Binding-site contacts:
Ligand atom C7 contacts residue SER58 of chain 1.A at 3.8 Å.
Ligand atom O5 contacts residue ASN56 of chain 1.A at 2.4 Å (h-bond).
Ligand atom C1 contacts residue ASN56 of chain 1.A at 1.4 Å.
Ligand atom C5 contacts residue ASN56 of chain 1.A at 3.7 Å.
Ligand atom C7 contacts residue THR59 of chain 1.A at 4.4 Å.
Ligand atom O7 contacts residue SER58 of chain 1.A at 3.7 Å.
Ligand atom C3 contacts residue ASN56 of chain 1.A at 3.8 Å.
Ligand atom N2 contacts residue SER58 of chain 1.A at 3.8 Å.
Ligand atom C4 contacts residue ASN56 of chain 1.A at 4.2 Å.
Ligand atom C2 contacts residue SER58 of chain 1.A at 3.8 Å.
Ligand atom N2 contacts residue ASN56 of chain 1.A at 2.9 Å (h-bond).
Ligand atom C7 contacts residue ASN56 of chain 1.A at 4.0 Å.
Ligand atom C2 contacts residue ASN56 of chain 1.A at 2.4 Å.
Ligand atom C1 contacts residue SER58 of chain 1.A at 4.2 Å.
Ligand atom C8 contacts residue THR59 of chain 1.A at 3.8 Å.

The protein below binds the small molecule below.
Small molecule (SMILES): CC(=O)N[C@@H]1[C@@H](O)[C@H](O)[C@@H](CO)O[C@H]1O

Sequence of chain 1.A:
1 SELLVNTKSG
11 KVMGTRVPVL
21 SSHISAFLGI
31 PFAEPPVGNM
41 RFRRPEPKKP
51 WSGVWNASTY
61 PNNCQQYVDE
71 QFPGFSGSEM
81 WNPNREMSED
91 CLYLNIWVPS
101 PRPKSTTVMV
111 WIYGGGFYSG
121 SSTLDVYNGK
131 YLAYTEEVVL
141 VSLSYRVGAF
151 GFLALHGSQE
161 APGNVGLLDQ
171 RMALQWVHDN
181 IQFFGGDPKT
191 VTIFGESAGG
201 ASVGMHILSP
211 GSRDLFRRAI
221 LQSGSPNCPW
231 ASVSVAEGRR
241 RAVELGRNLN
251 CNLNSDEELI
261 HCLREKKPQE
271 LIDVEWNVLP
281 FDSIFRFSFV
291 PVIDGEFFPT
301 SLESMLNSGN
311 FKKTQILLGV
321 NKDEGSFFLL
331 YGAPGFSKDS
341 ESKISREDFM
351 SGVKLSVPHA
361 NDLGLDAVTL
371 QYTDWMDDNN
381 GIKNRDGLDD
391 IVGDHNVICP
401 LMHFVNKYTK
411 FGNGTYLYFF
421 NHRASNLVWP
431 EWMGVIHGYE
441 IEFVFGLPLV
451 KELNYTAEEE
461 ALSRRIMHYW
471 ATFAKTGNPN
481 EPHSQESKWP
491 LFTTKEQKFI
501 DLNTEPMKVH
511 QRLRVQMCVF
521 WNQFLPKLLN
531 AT